Binding-site contacts:
Ligand atom C8 contacts residue TYR82 of chain 1.A at 4.1 Å (hydrophobic).
Ligand atom C7 contacts residue GLU79 of chain 1.A at 4.5 Å.
Ligand atom O5 contacts residue ASN284 of chain 1.A at 2.3 Å (h-bond).
Ligand atom C3 contacts residue ASN284 of chain 1.A at 3.9 Å.
Ligand atom C6 contacts residue TYR82 of chain 1.A at 3.9 Å (hydrophobic).
Ligand atom C1 contacts residue PRO83 of chain 1.A at 3.6 Å (hydrophobic).
Ligand atom C2 contacts residue ASN284 of chain 1.A at 2.6 Å.
Ligand atom O5 contacts residue TYR82 of chain 1.A at 4.2 Å.
Ligand atom C4 contacts residue ASN284 of chain 1.A at 4.2 Å.
Ligand atom O7 contacts residue ASN284 of chain 1.A at 3.6 Å (h-bond).
Ligand atom C8 contacts residue PRO83 of chain 1.A at 3.7 Å (hydrophobic).
Ligand atom N2 contacts residue ASN284 of chain 1.A at 3.0 Å (h-bond).
Ligand atom N2 contacts residue PRO83 of chain 1.A at 2.8 Å (h-bond).
Ligand atom O7 contacts residue TYR82 of chain 1.A at 4.4 Å.
Ligand atom C7 contacts residue PRO83 of chain 1.A at 3.7 Å (hydrophobic).
Ligand atom C2 contacts residue PRO83 of chain 1.A at 3.6 Å (hydrophobic).
Ligand atom C1 contacts residue ASN284 of chain 1.A at 1.4 Å.
Ligand atom C7 contacts residue ASN284 of chain 1.A at 3.5 Å.
Ligand atom C3 contacts residue PRO83 of chain 1.A at 3.9 Å (hydrophobic).
Ligand atom C5 contacts residue ASN284 of chain 1.A at 3.6 Å.
Ligand atom C1 contacts residue TYR82 of chain 1.A at 4.3 Å (hydrophobic).
Ligand atom C8 contacts residue ARG84 of chain 1.A at 3.9 Å.
Ligand atom C5 contacts residue TYR82 of chain 1.A at 3.8 Å (hydrophobic).
Ligand atom C8 contacts residue GLU79 of chain 1.A at 3.8 Å.
Ligand atom N2 contacts residue ARG84 of chain 1.A at 4.0 Å.
Ligand atom C8 contacts residue LEU85 of chain 1.A at 4.0 Å (hydrophobic).

This small molecule binds to this protein.
Small molecule (SMILES): CC(=O)N[C@H]1[C@H](O[C@H]2[C@H](O)[C@@H](NC(C)=O)CO[C@@H]2CO)O[C@H](CO)[C@@H](O)[C@@H]1O

Sequence of chain 1.A:
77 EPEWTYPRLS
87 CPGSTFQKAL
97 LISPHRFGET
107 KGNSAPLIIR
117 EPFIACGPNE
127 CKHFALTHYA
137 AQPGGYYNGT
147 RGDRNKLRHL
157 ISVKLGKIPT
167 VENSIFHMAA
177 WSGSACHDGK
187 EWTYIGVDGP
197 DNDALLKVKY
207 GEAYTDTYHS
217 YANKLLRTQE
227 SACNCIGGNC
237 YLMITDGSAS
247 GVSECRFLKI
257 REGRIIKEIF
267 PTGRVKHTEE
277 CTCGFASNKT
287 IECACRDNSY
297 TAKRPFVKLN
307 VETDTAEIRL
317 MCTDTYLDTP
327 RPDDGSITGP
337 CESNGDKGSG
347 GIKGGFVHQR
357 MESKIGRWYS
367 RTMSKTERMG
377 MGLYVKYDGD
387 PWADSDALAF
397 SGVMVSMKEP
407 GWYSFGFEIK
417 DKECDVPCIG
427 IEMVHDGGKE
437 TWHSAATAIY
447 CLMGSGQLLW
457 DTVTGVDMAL